The small molecule below binds the protein below.
Small molecule (SMILES): CCc1cc(C(=O)Nc2ccn3nc(-c4ccccc4)nc3c2)cc(Cl)n1

Sequence of chain 1.A:
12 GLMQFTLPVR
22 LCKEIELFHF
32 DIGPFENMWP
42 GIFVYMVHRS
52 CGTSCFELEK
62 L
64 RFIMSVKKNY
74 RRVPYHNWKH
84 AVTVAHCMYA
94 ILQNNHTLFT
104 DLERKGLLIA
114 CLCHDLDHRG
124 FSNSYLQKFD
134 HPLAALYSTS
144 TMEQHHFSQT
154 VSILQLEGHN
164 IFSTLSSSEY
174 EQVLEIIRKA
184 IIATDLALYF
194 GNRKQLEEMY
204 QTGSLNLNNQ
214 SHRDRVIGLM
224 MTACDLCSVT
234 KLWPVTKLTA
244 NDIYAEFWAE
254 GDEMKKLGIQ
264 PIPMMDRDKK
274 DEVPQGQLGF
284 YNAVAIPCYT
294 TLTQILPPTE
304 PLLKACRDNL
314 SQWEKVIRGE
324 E

Binding-site contacts:
Ligand atom N19 contacts residue TYR247 of chain 1.A at 2.5 Å (h-bond).
Ligand atom C3 contacts residue ILE246 of chain 1.A at 3.9 Å (hydrophobic).
Ligand atom C9 contacts residue HIS79 of chain 1.A at 3.7 Å.
Ligand atom C21 contacts residue GLY279 of chain 1.A at 3.7 Å.
Ligand atom C18 contacts residue GLY279 of chain 1.A at 3.4 Å.
Ligand atom C12 contacts residue PHE283 of chain 1.A at 3.1 Å (hydrophobic).
Ligand atom C18 contacts residue TYR247 of chain 1.A at 3.8 Å (hydrophobic).
Ligand atom C18 contacts residue MET267 of chain 1.A at 3.5 Å (hydrophobic).
Ligand atom C22 contacts residue PRO266 of chain 1.A at 3.7 Å (hydrophobic).
Ligand atom C15 contacts residue TYR247 of chain 1.A at 3.2 Å (hydrophobic).
Ligand atom C20 contacts residue MET267 of chain 1.A at 3.7 Å (hydrophobic).
Ligand atom C6 contacts residue PHE250 of chain 1.A at 3.8 Å (hydrophobic).
Ligand atom N16 contacts residue GLY279 of chain 1.A at 3.8 Å.
Ligand atom C1 contacts residue PHE283 of chain 1.A at 3.6 Å (hydrophobic).
Ligand atom C2 contacts residue PHE283 of chain 1.A at 3.6 Å (hydrophobic).
Ligand atom C2 contacts residue ILE246 of chain 1.A at 3.8 Å (hydrophobic).
Ligand atom C11 contacts residue PHE283 of chain 1.A at 3.5 Å (hydrophobic).
Ligand atom C23 contacts residue GLU275 of chain 1.A at 3.4 Å.
Ligand atom C23 contacts residue PRO266 of chain 1.A at 3.7 Å (hydrophobic).
Ligand atom C14 contacts residue TYR247 of chain 1.A at 3.3 Å (hydrophobic).
Ligand atom C15 contacts residue MET267 of chain 1.A at 3.4 Å (hydrophobic).
Ligand atom C13 contacts residue MET267 of chain 1.A at 3.2 Å (hydrophobic).
Ligand atom C24 contacts residue GLU275 of chain 1.A at 3.4 Å.
Ligand atom N19 contacts residue MET267 of chain 1.A at 3.4 Å.
Ligand atom C12 contacts residue MET267 of chain 1.A at 3.8 Å (hydrophobic).
Ligand atom C25 contacts residue GLU275 of chain 1.A at 3.9 Å.
Ligand atom N17 contacts residue MET267 of chain 1.A at 3.7 Å.
Ligand atom N16 contacts residue MET267 of chain 1.A at 3.4 Å.
Ligand atom N4 contacts residue LEU229 of chain 1.A at 3.6 Å.
Ligand atom C25 contacts residue MET267 of chain 1.A at 3.6 Å (hydrophobic).
Ligand atom CL7 contacts residue TYR78 of chain 1.A at 3.7 Å.
Ligand atom C26 contacts residue GLN280 of chain 1.A at 3.9 Å.
Ligand atom C14 contacts residue GLN280 of chain 1.A at 3.6 Å.
Ligand atom C3 contacts residue LEU229 of chain 1.A at 3.9 Å (hydrophobic).
Ligand atom N17 contacts residue GLY279 of chain 1.A at 3.8 Å.
Ligand atom CL7 contacts residue LEU229 of chain 1.A at 3.7 Å.
Ligand atom O27 contacts residue GLN280 of chain 1.A at 2.8 Å (h-bond).
Ligand atom N10 contacts residue PHE283 of chain 1.A at 3.2 Å.
Ligand atom CL7 contacts residue SER231 of chain 1.A at 3.8 Å.
Ligand atom C20 contacts residue GLY279 of chain 1.A at 3.4 Å.